Sequence of chain 8.A:
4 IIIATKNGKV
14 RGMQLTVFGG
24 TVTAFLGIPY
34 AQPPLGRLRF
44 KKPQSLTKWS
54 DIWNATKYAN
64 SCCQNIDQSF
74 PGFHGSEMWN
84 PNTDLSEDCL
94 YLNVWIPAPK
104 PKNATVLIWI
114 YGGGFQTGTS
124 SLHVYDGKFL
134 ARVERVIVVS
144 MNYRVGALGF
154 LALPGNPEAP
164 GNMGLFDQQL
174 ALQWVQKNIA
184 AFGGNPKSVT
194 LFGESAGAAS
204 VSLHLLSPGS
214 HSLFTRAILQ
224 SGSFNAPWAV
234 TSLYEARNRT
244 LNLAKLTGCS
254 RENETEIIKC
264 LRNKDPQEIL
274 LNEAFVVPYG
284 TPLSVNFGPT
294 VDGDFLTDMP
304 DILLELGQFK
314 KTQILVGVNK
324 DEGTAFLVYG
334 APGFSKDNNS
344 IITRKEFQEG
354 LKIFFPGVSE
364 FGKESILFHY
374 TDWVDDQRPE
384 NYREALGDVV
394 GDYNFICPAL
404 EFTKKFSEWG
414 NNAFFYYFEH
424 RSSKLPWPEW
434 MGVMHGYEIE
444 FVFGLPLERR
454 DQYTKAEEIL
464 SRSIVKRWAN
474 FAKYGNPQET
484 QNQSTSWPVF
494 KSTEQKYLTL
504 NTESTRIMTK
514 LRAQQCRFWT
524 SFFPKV

Binding-site contacts:
Ligand atom C12 contacts residue TYR332 of chain 8.A at 3.9 Å (hydrophobic).
Ligand atom O16 contacts residue THR120 of chain 8.A at 3.8 Å.
Ligand atom N03 contacts residue GLU197 of chain 8.A at 3.1 Å (salt-bridge).
Ligand atom C04 contacts residue HIS438 of chain 8.A at 3.2 Å.
Ligand atom N18 contacts residue GLY117 of chain 8.A at 3.8 Å.
Ligand atom N26 contacts residue PHE329 of chain 8.A at 3.4 Å.
Ligand atom N18 contacts residue LEU286 of chain 8.A at 4.1 Å.
Ligand atom O19 contacts residue GLY117 of chain 8.A at 3.7 Å.
Ligand atom O16 contacts residue GLY117 of chain 8.A at 4.0 Å.
Ligand atom C11 contacts residue TYR332 of chain 8.A at 3.5 Å (hydrophobic).
Ligand atom C25 contacts residue THR120 of chain 8.A at 3.5 Å.
Ligand atom C17 contacts residue GLY117 of chain 8.A at 3.4 Å.
Ligand atom C07 contacts residue TRP82 of chain 8.A at 4.1 Å (hydrophobic).
Ligand atom C22 contacts residue ASP70 of chain 8.A at 4.1 Å.
Ligand atom C01 contacts residue GLY116 of chain 8.A at 3.4 Å.
Ligand atom C05 contacts residue HIS438 of chain 8.A at 3.6 Å.
Ligand atom C23 contacts residue ILE69 of chain 8.A at 4.0 Å (hydrophobic).
Ligand atom C04 contacts residue GLY439 of chain 8.A at 3.7 Å.
Ligand atom N03 contacts residue TRP82 of chain 8.A at 4.0 Å.
Ligand atom C01 contacts residue TRP82 of chain 8.A at 4.1 Å (hydrophobic).
Ligand atom C17 contacts residue PRO285 of chain 8.A at 4.2 Å (hydrophobic).
Ligand atom N06 contacts residue TRP82 of chain 8.A at 4.1 Å.
Ligand atom C05 contacts residue TRP82 of chain 8.A at 4.3 Å (hydrophobic).
Ligand atom C12 contacts residue PRO285 of chain 8.A at 4.2 Å (hydrophobic).
Ligand atom C17 contacts residue GLY116 of chain 8.A at 4.3 Å.
Ligand atom C02 contacts residue GLU197 of chain 8.A at 4.1 Å.
Ligand atom N14 contacts residue PRO285 of chain 8.A at 3.6 Å (h-bond).
Ligand atom C02 contacts residue TRP82 of chain 8.A at 3.9 Å (hydrophobic).
Ligand atom C01 contacts residue TYR128 of chain 8.A at 4.2 Å (hydrophobic).
Ligand atom N03 contacts residue HIS438 of chain 8.A at 3.9 Å.
Ligand atom N18 contacts residue PRO285 of chain 8.A at 4.2 Å.
Ligand atom C23 contacts residue ASP70 of chain 8.A at 4.1 Å.
Ligand atom C24 contacts residue THR120 of chain 8.A at 3.6 Å.
Ligand atom N27 contacts residue PHE329 of chain 8.A at 4.2 Å.
Ligand atom C01 contacts residue GLY115 of chain 8.A at 3.5 Å.
Ligand atom C24 contacts residue ASN68 of chain 8.A at 4.3 Å.
Ligand atom O16 contacts residue GLY116 of chain 8.A at 3.7 Å.
Ligand atom O19 contacts residue LEU286 of chain 8.A at 3.8 Å.
Ligand atom C04 contacts residue TRP82 of chain 8.A at 4.2 Å (hydrophobic).
Ligand atom C04 contacts residue GLU197 of chain 8.A at 3.8 Å.

This small molecule binds to this protein.
Small molecule (SMILES): Cc1nccn1Cc1cn(CC[C@@H](NC(=O)/C=N/O)c2ccccc2)nn1